Sequence of chain 2.B:
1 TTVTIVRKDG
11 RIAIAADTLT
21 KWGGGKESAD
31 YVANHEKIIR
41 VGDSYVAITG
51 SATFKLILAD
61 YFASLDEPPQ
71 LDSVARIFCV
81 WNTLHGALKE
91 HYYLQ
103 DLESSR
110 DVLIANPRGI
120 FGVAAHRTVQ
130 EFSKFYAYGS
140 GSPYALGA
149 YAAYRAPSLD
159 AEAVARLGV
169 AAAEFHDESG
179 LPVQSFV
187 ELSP

Sequence of chain 2.A:
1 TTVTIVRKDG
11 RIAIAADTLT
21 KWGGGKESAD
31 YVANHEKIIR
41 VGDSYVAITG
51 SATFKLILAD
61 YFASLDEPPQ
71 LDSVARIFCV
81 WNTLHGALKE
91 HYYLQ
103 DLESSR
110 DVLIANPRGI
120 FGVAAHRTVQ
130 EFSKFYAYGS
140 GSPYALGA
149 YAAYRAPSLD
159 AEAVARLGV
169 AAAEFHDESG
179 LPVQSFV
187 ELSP

A small-molecule ligand and the protein it binds are described below.
Small molecule (SMILES): CC[C@H](C)[C@H](NC(=O)[C@H]([C@@H](C)CC)N(C)C(C)=O)C(=O)N[C@H](C(=O)N[C@@H](CC(C)C)[C@@H](O)C(C)(C)O)[C@@H](C)O

Binding-site contacts:
Ligand atom O contacts residue GLY50 of chain 2.B at 3.3 Å (h-bond).
Ligand atom O contacts residue PO41 of chain 2.S at 2.3 Å (h-bond).
Ligand atom O contacts residue ALA52 of chain 2.B at 2.9 Å (h-bond).
Ligand atom C24 contacts residue LYS21 of chain 2.B at 3.7 Å.
Ligand atom C14 contacts residue THR1 of chain 2.B at 2.8 Å.
Ligand atom O contacts residue THR20 of chain 2.B at 3.6 Å.
Ligand atom C contacts residue LYS21 of chain 2.B at 3.6 Å.
Ligand atom C22 contacts residue PO41 of chain 2.S at 3.3 Å.
Ligand atom N contacts residue GLY50 of chain 2.B at 3.0 Å (h-bond).
Ligand atom O6 contacts residue PO41 of chain 2.S at 2.7 Å (h-bond).
Ligand atom CH3 contacts residue ASP110 of chain 2.A at 3.7 Å.
Ligand atom C23 contacts residue THR1 of chain 2.B at 1.3 Å.
Ligand atom C14 contacts residue GLY50 of chain 2.B at 3.3 Å.
Ligand atom C23 contacts residue PO41 of chain 2.S at 3.3 Å.
Ligand atom N contacts residue LYS21 of chain 2.B at 3.0 Å (salt-bridge).
Ligand atom C24 contacts residue GLU176 of chain 2.B at 3.3 Å.
Ligand atom CG2 contacts residue LYS21 of chain 2.B at 3.8 Å.
Ligand atom O contacts residue SER51 of chain 2.B at 3.6 Å.
Ligand atom C contacts residue PO41 of chain 2.S at 3.3 Å.
Ligand atom CH3 contacts residue TRP22 of chain 2.B at 3.6 Å (hydrophobic).
Ligand atom C24 contacts residue LEU19 of chain 2.B at 3.5 Å (hydrophobic).
Ligand atom C24 contacts residue THR1 of chain 2.B at 3.4 Å.
Ligand atom C20 contacts residue ILE48 of chain 2.B at 3.4 Å (hydrophobic).
Ligand atom C23 contacts residue GLU176 of chain 2.B at 3.2 Å.
Ligand atom O contacts residue LYS21 of chain 2.B at 3.2 Å (salt-bridge).
Ligand atom O contacts residue THR1 of chain 2.B at 2.0 Å (h-bond).
Ligand atom CG2 contacts residue THR20 of chain 2.B at 3.4 Å.
Ligand atom CD1 contacts residue TRP22 of chain 2.B at 3.2 Å (hydrophobic).
Ligand atom CA contacts residue LYS21 of chain 2.B at 3.4 Å.
Ligand atom C15 contacts residue GLY50 of chain 2.B at 3.7 Å.
Ligand atom C contacts residue THR1 of chain 2.B at 1.4 Å.
Ligand atom CA contacts residue GLY50 of chain 2.B at 3.6 Å.
Ligand atom CN contacts residue TRP22 of chain 2.B at 3.2 Å (hydrophobic).
Ligand atom C22 contacts residue THR1 of chain 2.B at 2.6 Å.
Ligand atom O contacts residue HIS125 of chain 2.A at 3.0 Å (h-bond).
Ligand atom C contacts residue HIS125 of chain 2.A at 3.6 Å.
Ligand atom O6 contacts residue THR1 of chain 2.B at 3.7 Å.
Ligand atom CA contacts residue THR1 of chain 2.B at 2.4 Å.
Ligand atom CD1 contacts residue ALA123 of chain 2.A at 3.7 Å (hydrophobic).
Ligand atom N contacts residue THR1 of chain 2.B at 3.7 Å.